The small molecule below binds the protein below.
Small molecule (SMILES): O=P(O)(O)OC[C@H]1O[C@@H](O)[C@H](O)[C@@H](O)[C@H]1O

Binding-site contacts:
Ligand atom O1 contacts residue ASN214 of chain 1.A at 2.7 Å (h-bond).
Ligand atom P contacts residue THR36 of chain 1.A at 3.6 Å.
Ligand atom O2P contacts residue THR137 of chain 1.A at 3.2 Å.
Ligand atom O3 contacts residue GLY58 of chain 1.A at 2.8 Å (h-bond).
Ligand atom O3 contacts residue TYR9 of chain 1.A at 3.3 Å.
Ligand atom O4 contacts residue GLY58 of chain 1.A at 3.3 Å (h-bond).
Ligand atom O5 contacts residue TYR188 of chain 1.A at 3.6 Å.
Ligand atom O2P contacts residue THR36 of chain 1.A at 2.7 Å (h-bond).
Ligand atom O1P contacts residue THR139 of chain 1.A at 2.8 Å (h-bond).
Ligand atom C3 contacts residue TYR9 of chain 1.A at 3.7 Å (hydrophobic).
Ligand atom O4 contacts residue THR138 of chain 1.A at 3.9 Å.
Ligand atom O2P contacts residue THR138 of chain 1.A at 2.7 Å (h-bond).
Ligand atom C5 contacts residue TYR188 of chain 1.A at 3.5 Å (hydrophobic).
Ligand atom O1 contacts residue THR138 of chain 1.A at 3.7 Å.
Ligand atom O2 contacts residue MET98 of chain 1.A at 3.3 Å.
Ligand atom O4 contacts residue PRO8 of chain 1.A at 3.4 Å.
Ligand atom O5 contacts residue THR139 of chain 1.A at 2.7 Å (h-bond).
Ligand atom P contacts residue THR170 of chain 1.A at 3.6 Å.
Ligand atom P contacts residue THR138 of chain 1.A at 3.6 Å.
Ligand atom C1 contacts residue ASN214 of chain 1.A at 3.7 Å.
Ligand atom O1P contacts residue THR138 of chain 1.A at 3.4 Å (h-bond).
Ligand atom O3 contacts residue GLY57 of chain 1.A at 3.8 Å.
Ligand atom O3P contacts residue SER35 of chain 1.A at 3.9 Å.
Ligand atom O2 contacts residue ASP216 of chain 1.A at 2.9 Å (salt-bridge).
Ligand atom O3P contacts residue THR170 of chain 1.A at 3.4 Å (h-bond).
Ligand atom C6 contacts residue PRO8 of chain 1.A at 3.4 Å (hydrophobic).
Ligand atom O2 contacts residue ASN214 of chain 1.A at 3.0 Å (h-bond).
Ligand atom O1 contacts residue TYR188 of chain 1.A at 3.8 Å.
Ligand atom C1 contacts residue THR139 of chain 1.A at 3.4 Å.
Ligand atom C1 contacts residue TYR188 of chain 1.A at 3.6 Å (hydrophobic).
Ligand atom C2 contacts residue ASP216 of chain 1.A at 3.7 Å.
Ligand atom C3 contacts residue ASP216 of chain 1.A at 3.5 Å.
Ligand atom O1P contacts residue THR137 of chain 1.A at 3.5 Å.
Ligand atom O1P contacts residue THR170 of chain 1.A at 2.7 Å (h-bond).
Ligand atom O1 contacts residue THR139 of chain 1.A at 3.0 Å (h-bond).
Ligand atom O6 contacts residue THR36 of chain 1.A at 3.4 Å (h-bond).
Ligand atom O3 contacts residue ASP216 of chain 1.A at 2.6 Å (salt-bridge).
Ligand atom C2 contacts residue ASN214 of chain 1.A at 3.6 Å.
Ligand atom O6 contacts residue PRO8 of chain 1.A at 3.3 Å.
Ligand atom O4 contacts residue THR36 of chain 1.A at 3.5 Å (h-bond).

Sequence of chain 1.A:
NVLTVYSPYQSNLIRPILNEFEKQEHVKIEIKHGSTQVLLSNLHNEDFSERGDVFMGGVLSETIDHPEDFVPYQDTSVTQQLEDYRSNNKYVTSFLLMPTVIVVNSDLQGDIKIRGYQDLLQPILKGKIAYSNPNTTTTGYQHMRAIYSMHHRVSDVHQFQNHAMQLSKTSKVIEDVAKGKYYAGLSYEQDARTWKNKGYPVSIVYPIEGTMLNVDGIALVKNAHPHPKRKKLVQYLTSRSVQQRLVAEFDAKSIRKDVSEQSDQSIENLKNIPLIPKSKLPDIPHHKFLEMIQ